Sequence of chain 1.A:
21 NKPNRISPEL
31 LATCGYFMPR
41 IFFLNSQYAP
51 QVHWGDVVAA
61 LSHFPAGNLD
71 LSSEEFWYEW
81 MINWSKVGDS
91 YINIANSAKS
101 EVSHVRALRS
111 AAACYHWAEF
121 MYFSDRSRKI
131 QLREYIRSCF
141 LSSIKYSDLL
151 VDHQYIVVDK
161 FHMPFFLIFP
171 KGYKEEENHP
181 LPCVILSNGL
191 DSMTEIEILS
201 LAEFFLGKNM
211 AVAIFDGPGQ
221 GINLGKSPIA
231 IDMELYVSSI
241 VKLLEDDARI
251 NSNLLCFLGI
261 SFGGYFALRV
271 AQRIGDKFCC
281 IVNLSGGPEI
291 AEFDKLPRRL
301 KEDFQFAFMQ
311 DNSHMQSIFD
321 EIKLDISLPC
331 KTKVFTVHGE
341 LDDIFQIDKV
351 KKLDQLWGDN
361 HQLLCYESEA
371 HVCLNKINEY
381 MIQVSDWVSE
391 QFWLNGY

Binding-site contacts:
Ligand atom C8A contacts residue SER261 of chain 1.A at 3.8 Å.
Ligand atom C6 contacts residue LEU374 of chain 1.A at 3.8 Å (hydrophobic).
Ligand atom C8 contacts residue VAL372 of chain 1.A at 4.3 Å (hydrophobic).
Ligand atom C2 contacts residue GLY189 of chain 1.A at 3.8 Å.
Ligand atom C8 contacts residue HIS371 of chain 1.A at 4.0 Å.
Ligand atom C1 contacts residue ASP191 of chain 1.A at 3.5 Å.
Ligand atom C7 contacts residue VAL372 of chain 1.A at 4.0 Å (hydrophobic).
Ligand atom C1 contacts residue ARG40 of chain 1.A at 4.0 Å.
Ligand atom O1 contacts residue SER261 of chain 1.A at 3.4 Å.
Ligand atom C6 contacts residue HIS371 of chain 1.A at 4.3 Å.
Ligand atom C5 contacts residue ARG40 of chain 1.A at 3.5 Å.
Ligand atom C4A contacts residue ARG40 of chain 1.A at 3.7 Å.
Ligand atom C3 contacts residue ILE260 of chain 1.A at 3.6 Å (hydrophobic).
Ligand atom C7 contacts residue ARG40 of chain 1.A at 3.4 Å.
Ligand atom O1 contacts residue LEU190 of chain 1.A at 3.5 Å (h-bond).
Ligand atom O1 contacts residue GLY189 of chain 1.A at 3.5 Å.
Ligand atom C5 contacts residue LEU374 of chain 1.A at 4.0 Å (hydrophobic).
Ligand atom C3 contacts residue SER192 of chain 1.A at 3.9 Å.
Ligand atom C2 contacts residue ASP191 of chain 1.A at 4.3 Å.
Ligand atom C5 contacts residue VAL372 of chain 1.A at 3.7 Å (hydrophobic).
Ligand atom C4 contacts residue ARG40 of chain 1.A at 4.0 Å.
Ligand atom C2 contacts residue ILE260 of chain 1.A at 3.9 Å (hydrophobic).
Ligand atom C6 contacts residue ARG40 of chain 1.A at 3.7 Å.
Ligand atom C8 contacts residue SER261 of chain 1.A at 3.8 Å.
Ligand atom C2 contacts residue ARG40 of chain 1.A at 4.2 Å.
Ligand atom C2 contacts residue SER192 of chain 1.A at 3.4 Å.
Ligand atom C8A contacts residue ASP191 of chain 1.A at 3.8 Å.
Ligand atom O1 contacts residue ASP191 of chain 1.A at 3.0 Å (salt-bridge).
Ligand atom C1 contacts residue GLY189 of chain 1.A at 4.1 Å.
Ligand atom C7 contacts residue HIS371 of chain 1.A at 3.6 Å.
Ligand atom C8 contacts residue ARG40 of chain 1.A at 3.2 Å.
Ligand atom C8 contacts residue ASP191 of chain 1.A at 3.8 Å.
Ligand atom C8A contacts residue ARG40 of chain 1.A at 3.4 Å.
Ligand atom C4A contacts residue VAL372 of chain 1.A at 4.1 Å (hydrophobic).
Ligand atom C3 contacts residue GLU197 of chain 1.A at 4.3 Å.
Ligand atom C4 contacts residue PHE43 of chain 1.A at 4.1 Å (hydrophobic).
Ligand atom C2 contacts residue SER261 of chain 1.A at 4.1 Å.
Ligand atom C6 contacts residue VAL372 of chain 1.A at 3.6 Å (hydrophobic).
Ligand atom C4 contacts residue ILE260 of chain 1.A at 3.6 Å (hydrophobic).
Ligand atom C1 contacts residue SER261 of chain 1.A at 3.5 Å.

The protein below binds the small molecule below.
Small molecule (SMILES): Oc1cccc2ccccc12